Sequence of chain 1.A:
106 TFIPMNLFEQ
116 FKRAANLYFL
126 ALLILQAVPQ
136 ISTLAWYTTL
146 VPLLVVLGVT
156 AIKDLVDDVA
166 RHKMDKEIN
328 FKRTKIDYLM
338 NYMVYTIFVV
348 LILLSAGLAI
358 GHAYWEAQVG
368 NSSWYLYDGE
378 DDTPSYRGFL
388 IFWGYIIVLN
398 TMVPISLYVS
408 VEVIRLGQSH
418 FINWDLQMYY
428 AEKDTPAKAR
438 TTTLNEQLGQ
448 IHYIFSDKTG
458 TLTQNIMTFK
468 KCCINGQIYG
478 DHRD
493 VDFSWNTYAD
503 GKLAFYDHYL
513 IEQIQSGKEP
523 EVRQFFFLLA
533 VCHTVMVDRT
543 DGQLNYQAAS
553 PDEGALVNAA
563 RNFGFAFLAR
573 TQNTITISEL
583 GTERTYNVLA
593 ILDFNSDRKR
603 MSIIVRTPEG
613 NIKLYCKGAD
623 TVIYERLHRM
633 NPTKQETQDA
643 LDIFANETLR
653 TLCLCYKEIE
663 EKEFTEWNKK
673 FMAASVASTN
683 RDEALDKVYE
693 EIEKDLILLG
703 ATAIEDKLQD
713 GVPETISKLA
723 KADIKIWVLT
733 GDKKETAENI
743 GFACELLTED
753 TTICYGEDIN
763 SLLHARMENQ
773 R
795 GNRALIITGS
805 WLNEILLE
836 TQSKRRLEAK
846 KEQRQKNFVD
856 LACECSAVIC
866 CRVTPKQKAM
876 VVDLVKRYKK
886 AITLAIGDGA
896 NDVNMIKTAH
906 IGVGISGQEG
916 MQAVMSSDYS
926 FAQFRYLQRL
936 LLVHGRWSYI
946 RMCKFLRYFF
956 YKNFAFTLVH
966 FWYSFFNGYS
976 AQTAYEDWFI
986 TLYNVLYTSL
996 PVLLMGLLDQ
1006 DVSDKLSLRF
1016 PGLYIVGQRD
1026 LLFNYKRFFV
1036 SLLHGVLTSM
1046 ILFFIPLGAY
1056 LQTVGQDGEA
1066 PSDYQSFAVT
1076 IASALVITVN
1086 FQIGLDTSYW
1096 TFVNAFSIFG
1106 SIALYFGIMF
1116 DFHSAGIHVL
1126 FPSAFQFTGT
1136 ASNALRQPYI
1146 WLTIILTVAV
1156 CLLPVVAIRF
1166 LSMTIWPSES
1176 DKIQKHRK

Sequence of chain 1.B:
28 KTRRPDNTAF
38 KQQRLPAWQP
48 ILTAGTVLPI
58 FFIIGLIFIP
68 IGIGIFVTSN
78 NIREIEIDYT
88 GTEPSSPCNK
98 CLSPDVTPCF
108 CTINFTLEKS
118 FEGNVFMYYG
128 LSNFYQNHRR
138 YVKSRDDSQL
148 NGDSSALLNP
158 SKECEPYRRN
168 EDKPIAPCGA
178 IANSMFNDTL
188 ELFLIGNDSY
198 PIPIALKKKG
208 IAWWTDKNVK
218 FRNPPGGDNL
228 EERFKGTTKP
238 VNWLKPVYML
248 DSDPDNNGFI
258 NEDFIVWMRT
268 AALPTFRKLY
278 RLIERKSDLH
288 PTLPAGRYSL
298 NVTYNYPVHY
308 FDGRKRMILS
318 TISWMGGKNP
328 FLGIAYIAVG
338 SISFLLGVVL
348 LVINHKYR

A small-molecule ligand and the protein it binds are described below.
Small molecule (SMILES): CC(=O)N[C@H]1[C@H](O[C@H]2[C@H](O)[C@@H](NC(C)=O)CO[C@@H]2CO)O[C@H](CO)[C@@H](O[C@@H]2O[C@H](CO)[C@@H](O)[C@H](O)[C@@H]2O)[C@@H]1O

Binding-site contacts:
Ligand atom C5 contacts residue ASN302 of chain 1.B at 4.1 Å.
Ligand atom O6 contacts residue MET182 of chain 1.B at 4.3 Å.
Ligand atom C1 contacts residue ASN302 of chain 1.B at 4.0 Å.
Ligand atom C8 contacts residue PRO304 of chain 1.B at 3.6 Å (hydrophobic).
Ligand atom O6 contacts residue TYR303 of chain 1.B at 3.6 Å.
Ligand atom C7 contacts residue PRO304 of chain 1.B at 4.2 Å (hydrophobic).
Ligand atom O7 contacts residue LEU241 of chain 1.B at 3.3 Å.
Ligand atom C5 contacts residue ASN184 of chain 1.B at 3.7 Å.
Ligand atom C8 contacts residue TRP371 of chain 1.A at 3.4 Å (hydrophobic).
Ligand atom C1 contacts residue ASN239 of chain 1.B at 3.4 Å.
Ligand atom C3 contacts residue ASN239 of chain 1.B at 3.4 Å.
Ligand atom C2 contacts residue ASN184 of chain 1.B at 2.4 Å.
Ligand atom C6 contacts residue ASN239 of chain 1.B at 3.9 Å.
Ligand atom C6 contacts residue TRP371 of chain 1.A at 3.5 Å (hydrophobic).
Ligand atom C4 contacts residue ASN184 of chain 1.B at 4.2 Å.
Ligand atom C8 contacts residue ASN184 of chain 1.B at 4.3 Å.
Ligand atom O6 contacts residue ASN239 of chain 1.B at 3.6 Å.
Ligand atom O6 contacts residue VAL238 of chain 1.B at 3.5 Å (h-bond).
Ligand atom O3 contacts residue ASN239 of chain 1.B at 3.7 Å.
Ligand atom C1 contacts residue ASN184 of chain 1.B at 1.4 Å.
Ligand atom O7 contacts residue ASN184 of chain 1.B at 2.9 Å (h-bond).
Ligand atom C7 contacts residue LEU241 of chain 1.B at 3.5 Å (hydrophobic).
Ligand atom C2 contacts residue ASN239 of chain 1.B at 3.6 Å.
Ligand atom C8 contacts residue ASN302 of chain 1.B at 3.9 Å.
Ligand atom C4 contacts residue ASN239 of chain 1.B at 4.0 Å.
Ligand atom O5 contacts residue ASN184 of chain 1.B at 2.4 Å (h-bond).
Ligand atom N2 contacts residue ASN184 of chain 1.B at 2.9 Å (h-bond).
Ligand atom O6 contacts residue TRP371 of chain 1.A at 3.0 Å.
Ligand atom N2 contacts residue ASN239 of chain 1.B at 3.5 Å (h-bond).
Ligand atom O5 contacts residue ASN239 of chain 1.B at 4.2 Å.
Ligand atom C6 contacts residue VAL238 of chain 1.B at 4.0 Å (hydrophobic).
Ligand atom C5 contacts residue PRO304 of chain 1.B at 4.0 Å (hydrophobic).
Ligand atom C5 contacts residue ASN239 of chain 1.B at 4.0 Å.
Ligand atom C3 contacts residue ASN184 of chain 1.B at 3.8 Å.
Ligand atom O4 contacts residue ASN239 of chain 1.B at 4.3 Å.
Ligand atom C5 contacts residue VAL238 of chain 1.B at 4.2 Å (hydrophobic).
Ligand atom C7 contacts residue ASN184 of chain 1.B at 3.1 Å.
Ligand atom C8 contacts residue TYR307 of chain 1.B at 4.2 Å (hydrophobic).
Ligand atom C8 contacts residue LEU241 of chain 1.B at 3.6 Å (hydrophobic).
Ligand atom C6 contacts residue PRO304 of chain 1.B at 3.8 Å (hydrophobic).